Sequence of chain 1.B:
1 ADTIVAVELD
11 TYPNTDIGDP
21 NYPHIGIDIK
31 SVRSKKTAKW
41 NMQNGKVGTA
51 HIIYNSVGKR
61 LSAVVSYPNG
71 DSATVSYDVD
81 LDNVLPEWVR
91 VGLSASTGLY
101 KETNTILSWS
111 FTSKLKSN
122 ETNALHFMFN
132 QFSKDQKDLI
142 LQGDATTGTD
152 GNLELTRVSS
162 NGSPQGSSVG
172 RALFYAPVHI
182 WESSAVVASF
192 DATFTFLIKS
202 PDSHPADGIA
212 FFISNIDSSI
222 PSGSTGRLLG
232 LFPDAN

Binding-site contacts:
Ligand atom O6 contacts residue ALA207 of chain 1.B at 3.3 Å.
Ligand atom O2 contacts residue LEU99 of chain 1.B at 3.6 Å (h-bond).
Ligand atom C5 contacts residue LEU99 of chain 1.B at 4.0 Å (hydrophobic).
Ligand atom C6 contacts residue ALA207 of chain 1.B at 3.7 Å (hydrophobic).
Ligand atom O4 contacts residue ASN14 of chain 1.B at 2.7 Å (h-bond).
Ligand atom O5 contacts residue GLY98 of chain 1.B at 3.9 Å.
Ligand atom O4 contacts residue ASP208 of chain 1.B at 2.5 Å (salt-bridge).
Ligand atom O4 contacts residue TYR12 of chain 1.B at 3.6 Å.
Ligand atom O3 contacts residue GLY227 of chain 1.B at 3.4 Å.
Ligand atom O3 contacts residue ARG228 of chain 1.B at 2.9 Å (salt-bridge).
Ligand atom C6 contacts residue ASP208 of chain 1.B at 3.5 Å.
Ligand atom C4 contacts residue ASP208 of chain 1.B at 3.3 Å.
Ligand atom O6 contacts residue LEU99 of chain 1.B at 3.2 Å (h-bond).
Ligand atom O6 contacts residue TYR12 of chain 1.B at 4.0 Å.
Ligand atom C6 contacts residue TYR12 of chain 1.B at 3.6 Å (hydrophobic).
Ligand atom C6 contacts residue TYR100 of chain 1.B at 3.8 Å (hydrophobic).
Ligand atom C2 contacts residue LEU99 of chain 1.B at 4.2 Å (hydrophobic).
Ligand atom O2 contacts residue GLY227 of chain 1.B at 3.6 Å.
Ligand atom O6 contacts residue ASP208 of chain 1.B at 2.7 Å (salt-bridge).
Ligand atom C5 contacts residue TYR12 of chain 1.B at 4.0 Å (hydrophobic).
Ligand atom C3 contacts residue ARG228 of chain 1.B at 3.8 Å.
Ligand atom C4 contacts residue ASN14 of chain 1.B at 3.8 Å.
Ligand atom C6 contacts residue TYR12 of chain 1.B at 4.1 Å (hydrophobic).
Ligand atom C4 contacts residue GLY227 of chain 1.B at 3.7 Å.
Ligand atom C6 contacts residue LEU99 of chain 1.B at 4.1 Å (hydrophobic).
Ligand atom C5 contacts residue ASP208 of chain 1.B at 4.0 Å.
Ligand atom O4 contacts residue ARG228 of chain 1.B at 3.2 Å.
Ligand atom O6 contacts residue TYR100 of chain 1.B at 3.0 Å (h-bond).
Ligand atom O6 contacts residue GLY98 of chain 1.B at 3.3 Å (h-bond).
Ligand atom C1 contacts residue LEU99 of chain 1.B at 3.4 Å (hydrophobic).
Ligand atom C4 contacts residue LEU99 of chain 1.B at 3.9 Å (hydrophobic).
Ligand atom C3 contacts residue ASN14 of chain 1.B at 4.1 Å.
Ligand atom C4 contacts residue ARG228 of chain 1.B at 3.6 Å.
Ligand atom O5 contacts residue TYR100 of chain 1.B at 4.1 Å.
Ligand atom C3 contacts residue GLY227 of chain 1.B at 4.0 Å.
Ligand atom O4 contacts residue GLY227 of chain 1.B at 3.9 Å.
Ligand atom O2 contacts residue LEU99 of chain 1.B at 3.8 Å.
Ligand atom O5 contacts residue LEU99 of chain 1.B at 2.9 Å (h-bond).
Ligand atom C6 contacts residue LEU99 of chain 1.B at 4.0 Å (hydrophobic).
Ligand atom O2 contacts residue GLY98 of chain 1.B at 3.1 Å.

This small molecule binds to this protein.
Small molecule (SMILES): CO[C@@H]1O[C@H](CO)[C@@H](O[C@H]2O[C@H](CO)[C@@H](O)[C@H](O)[C@@H]2O)[C@H](O)[C@@H]1O